Binding-site contacts:
Ligand atom C4 contacts residue ASN160 of chain 1.D at 4.1 Å.
Ligand atom C7 contacts residue ASN160 of chain 1.D at 3.7 Å.
Ligand atom C1 contacts residue ASN160 of chain 1.D at 1.4 Å.
Ligand atom C6 contacts residue ASP163 of chain 1.D at 3.4 Å.
Ligand atom N2 contacts residue ASN160 of chain 1.D at 2.9 Å (h-bond).
Ligand atom O5 contacts residue ASP163 of chain 1.D at 3.2 Å (salt-bridge).
Ligand atom C5 contacts residue ASN160 of chain 1.D at 3.6 Å.
Ligand atom O7 contacts residue ASN160 of chain 1.D at 4.0 Å.
Ligand atom C5 contacts residue ASP163 of chain 1.D at 3.9 Å.
Ligand atom O6 contacts residue ASP163 of chain 1.D at 2.3 Å (salt-bridge).
Ligand atom C1 contacts residue ASP163 of chain 1.D at 4.0 Å.
Ligand atom C6 contacts residue THR162 of chain 1.D at 4.5 Å.
Ligand atom C2 contacts residue ASP163 of chain 1.D at 4.4 Å.
Ligand atom C2 contacts residue ASN160 of chain 1.D at 2.4 Å.
Ligand atom C3 contacts residue ASN160 of chain 1.D at 3.8 Å.
Ligand atom O5 contacts residue ASN160 of chain 1.D at 2.3 Å (h-bond).
Ligand atom O5 contacts residue THR162 of chain 1.D at 4.4 Å.

Sequence of chain 1.D:
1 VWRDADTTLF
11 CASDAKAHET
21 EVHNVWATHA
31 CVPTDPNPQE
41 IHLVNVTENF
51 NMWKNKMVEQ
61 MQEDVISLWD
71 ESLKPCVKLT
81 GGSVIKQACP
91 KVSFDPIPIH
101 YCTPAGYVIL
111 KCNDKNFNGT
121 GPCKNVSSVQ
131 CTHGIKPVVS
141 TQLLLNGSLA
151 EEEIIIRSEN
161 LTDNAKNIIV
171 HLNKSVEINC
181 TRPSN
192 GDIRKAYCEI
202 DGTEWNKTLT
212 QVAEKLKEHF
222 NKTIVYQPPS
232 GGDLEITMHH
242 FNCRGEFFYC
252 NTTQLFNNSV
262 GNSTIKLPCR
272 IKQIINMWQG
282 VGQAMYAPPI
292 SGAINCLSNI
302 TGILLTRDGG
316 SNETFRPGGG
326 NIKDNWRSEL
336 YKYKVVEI

This small molecule binds to this protein.
Small molecule (SMILES): CC(=O)N[C@@H]1[C@@H](O)[C@H](O)[C@@H](CO)O[C@H]1O